Sequence of chain 2.A:
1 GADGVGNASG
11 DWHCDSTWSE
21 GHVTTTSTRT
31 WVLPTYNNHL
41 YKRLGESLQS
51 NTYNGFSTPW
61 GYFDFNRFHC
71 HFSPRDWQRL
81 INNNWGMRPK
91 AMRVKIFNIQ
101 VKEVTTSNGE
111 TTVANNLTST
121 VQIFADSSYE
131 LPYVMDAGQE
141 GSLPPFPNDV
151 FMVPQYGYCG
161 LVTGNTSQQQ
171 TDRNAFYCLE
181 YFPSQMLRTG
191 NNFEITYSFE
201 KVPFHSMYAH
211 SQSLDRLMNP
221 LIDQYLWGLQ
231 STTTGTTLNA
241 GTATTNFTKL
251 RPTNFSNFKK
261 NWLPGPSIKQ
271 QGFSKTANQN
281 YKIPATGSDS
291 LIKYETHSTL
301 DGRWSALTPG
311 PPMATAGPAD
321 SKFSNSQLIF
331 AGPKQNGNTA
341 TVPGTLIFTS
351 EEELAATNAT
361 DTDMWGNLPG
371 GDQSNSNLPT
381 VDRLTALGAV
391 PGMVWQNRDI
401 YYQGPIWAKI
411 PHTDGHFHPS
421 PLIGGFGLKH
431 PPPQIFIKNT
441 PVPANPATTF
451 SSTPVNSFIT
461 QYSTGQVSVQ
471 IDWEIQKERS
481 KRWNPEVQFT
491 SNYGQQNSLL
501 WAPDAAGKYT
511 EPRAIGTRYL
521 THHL

The protein below binds the small molecule below.
Small molecule (SMILES): Nc1ncnc2c1ncn2[C@H]1C[C@H](O)[C@@H](COP(=O)(O)O)O1

Binding-site contacts:
Ligand atom C6 contacts residue PRO419 of chain 2.A at 3.2 Å (hydrophobic).
Ligand atom C4 contacts residue PRO419 of chain 2.A at 4.2 Å (hydrophobic).
Ligand atom N6 contacts residue PHE426 of chain 2.A at 3.8 Å.
Ligand atom O2P contacts residue PRO419 of chain 2.A at 4.2 Å.
Ligand atom C2 contacts residue GLY427 of chain 2.A at 3.4 Å.
Ligand atom C6 contacts residue PRO203 of chain 2.A at 4.4 Å (hydrophobic).
Ligand atom C2 contacts residue PRO419 of chain 2.A at 4.0 Å (hydrophobic).
Ligand atom O2P contacts residue HIS416 of chain 2.A at 2.8 Å (h-bond).
Ligand atom C1' contacts residue HIS418 of chain 2.A at 4.1 Å.
Ligand atom N6 contacts residue VAL202 of chain 2.A at 4.0 Å.
Ligand atom N6 contacts residue GLY427 of chain 2.A at 2.8 Å (h-bond).
Ligand atom C5 contacts residue PRO419 of chain 2.A at 3.7 Å (hydrophobic).
Ligand atom C2 contacts residue VAL202 of chain 2.A at 4.3 Å (hydrophobic).
Ligand atom N6 contacts residue SER420 of chain 2.A at 4.0 Å.
Ligand atom N3 contacts residue PRO203 of chain 2.A at 4.4 Å.
Ligand atom N1 contacts residue VAL202 of chain 2.A at 3.7 Å.
Ligand atom N7 contacts residue SER420 of chain 2.A at 3.9 Å.
Ligand atom N6 contacts residue GLY425 of chain 2.A at 4.1 Å.
Ligand atom N1 contacts residue GLY427 of chain 2.A at 2.7 Å (h-bond).
Ligand atom N1 contacts residue PRO419 of chain 2.A at 3.5 Å (h-bond).
Ligand atom C4 contacts residue PRO203 of chain 2.A at 4.2 Å (hydrophobic).
Ligand atom O1P contacts residue HIS416 of chain 2.A at 4.2 Å.
Ligand atom N7 contacts residue PRO419 of chain 2.A at 4.3 Å.
Ligand atom C6 contacts residue GLY427 of chain 2.A at 3.7 Å.
Ligand atom N9 contacts residue HIS418 of chain 2.A at 4.3 Å.
Ligand atom N9 contacts residue PRO203 of chain 2.A at 4.2 Å.
Ligand atom P contacts residue HIS416 of chain 2.A at 4.0 Å.
Ligand atom N6 contacts residue PRO419 of chain 2.A at 3.4 Å (h-bond).
Ligand atom N3 contacts residue PRO419 of chain 2.A at 4.3 Å.
Ligand atom C6 contacts residue VAL202 of chain 2.A at 3.9 Å (hydrophobic).
Ligand atom C5 contacts residue PRO203 of chain 2.A at 4.3 Å (hydrophobic).
Ligand atom O5' contacts residue PRO419 of chain 2.A at 3.9 Å.
Ligand atom N7 contacts residue HIS418 of chain 2.A at 4.4 Å.
Ligand atom O4' contacts residue PRO419 of chain 2.A at 4.3 Å.
Ligand atom O4' contacts residue HIS418 of chain 2.A at 4.1 Å.
Ligand atom C8 contacts residue PRO203 of chain 2.A at 4.4 Å (hydrophobic).
Ligand atom C6 contacts residue SER420 of chain 2.A at 4.3 Å.
Ligand atom C5 contacts residue SER420 of chain 2.A at 4.3 Å.
Ligand atom C2' contacts residue PRO203 of chain 2.A at 4.0 Å (hydrophobic).
Ligand atom C8 contacts residue HIS418 of chain 2.A at 3.7 Å.